Sequence of chain 1.G:
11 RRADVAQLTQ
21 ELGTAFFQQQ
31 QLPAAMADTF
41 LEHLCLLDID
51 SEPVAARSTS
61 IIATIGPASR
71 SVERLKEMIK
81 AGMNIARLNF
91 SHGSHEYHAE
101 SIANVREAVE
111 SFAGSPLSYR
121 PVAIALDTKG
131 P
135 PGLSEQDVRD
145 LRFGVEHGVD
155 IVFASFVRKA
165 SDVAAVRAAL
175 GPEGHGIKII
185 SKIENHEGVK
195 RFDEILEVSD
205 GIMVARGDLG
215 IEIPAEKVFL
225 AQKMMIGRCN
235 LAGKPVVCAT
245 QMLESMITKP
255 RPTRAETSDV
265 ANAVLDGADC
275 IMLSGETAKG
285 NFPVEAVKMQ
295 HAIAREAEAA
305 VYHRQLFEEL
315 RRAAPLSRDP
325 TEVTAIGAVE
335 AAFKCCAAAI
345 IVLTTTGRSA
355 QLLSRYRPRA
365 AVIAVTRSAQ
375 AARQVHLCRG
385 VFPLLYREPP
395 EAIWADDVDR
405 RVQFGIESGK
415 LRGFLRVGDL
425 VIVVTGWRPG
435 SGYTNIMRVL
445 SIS

Binding-site contacts:
Ligand atom O6 contacts residue THR348 of chain 1.G at 3.6 Å.
Ligand atom O6P contacts residue SER353 of chain 1.G at 3.5 Å (h-bond).
Ligand atom C5 contacts residue GLY434 of chain 1.G at 3.5 Å.
Ligand atom O4P contacts residue THR350 of chain 1.G at 2.7 Å (h-bond).
Ligand atom C6 contacts residue SER353 of chain 1.G at 3.6 Å.
Ligand atom O4 contacts residue THR438 of chain 1.G at 3.4 Å (h-bond).
Ligand atom O3P contacts residue ARG405 of chain 1.G at 2.9 Å (salt-bridge).
Ligand atom C3 contacts residue ARG432 of chain 1.G at 3.4 Å.
Ligand atom O4 contacts residue GLY436 of chain 1.G at 3.7 Å.
Ligand atom O6P contacts residue SER435 of chain 1.G at 3.3 Å (h-bond).
Ligand atom O4P contacts residue THR348 of chain 1.G at 3.5 Å (h-bond).
Ligand atom C6 contacts residue LEU347 of chain 1.G at 3.6 Å (hydrophobic).
Ligand atom P1 contacts residue ARG405 of chain 1.G at 3.7 Å.
Ligand atom P2 contacts residue SER353 of chain 1.G at 3.5 Å.
Ligand atom O6 contacts residue SER435 of chain 1.G at 3.7 Å.
Ligand atom O5P contacts residue THR348 of chain 1.G at 2.5 Å (h-bond).
Ligand atom O5P contacts residue SER353 of chain 1.G at 2.6 Å (h-bond).
Ligand atom C6 contacts residue THR438 of chain 1.G at 3.3 Å.
Ligand atom C4 contacts residue GLY434 of chain 1.G at 3.3 Å.
Ligand atom O6P contacts residue GLY436 of chain 1.G at 2.9 Å (h-bond).
Ligand atom C3 contacts residue GLY434 of chain 1.G at 3.5 Å.
Ligand atom O4 contacts residue TYR437 of chain 1.G at 2.9 Å (h-bond).
Ligand atom O1P contacts residue PRO433 of chain 1.G at 3.5 Å.
Ligand atom O6 contacts residue THR349 of chain 1.G at 3.3 Å (h-bond).
Ligand atom O2P contacts residue ARG405 of chain 1.G at 2.8 Å (salt-bridge).
Ligand atom O3 contacts residue ARG432 of chain 1.G at 2.8 Å (salt-bridge).
Ligand atom O3 contacts residue GLY430 of chain 1.G at 3.0 Å.
Ligand atom O1 contacts residue GLY434 of chain 1.G at 3.6 Å (h-bond).
Ligand atom P1 contacts residue GLY434 of chain 1.G at 3.8 Å.
Ligand atom O4P contacts residue SER435 of chain 1.G at 2.9 Å (h-bond).
Ligand atom O5 contacts residue LEU347 of chain 1.G at 3.8 Å.
Ligand atom C4 contacts residue THR438 of chain 1.G at 3.7 Å.
Ligand atom O2 contacts residue GLY430 of chain 1.G at 3.3 Å (h-bond).
Ligand atom P2 contacts residue THR348 of chain 1.G at 3.5 Å.
Ligand atom O4 contacts residue GLY434 of chain 1.G at 2.5 Å (h-bond).
Ligand atom O3P contacts residue TRP398 of chain 1.G at 2.7 Å (h-bond).
Ligand atom O2 contacts residue LEU347 of chain 1.G at 3.6 Å.
Ligand atom P2 contacts residue SER435 of chain 1.G at 3.6 Å.
Ligand atom O1P contacts residue GLY434 of chain 1.G at 2.7 Å (h-bond).
Ligand atom O4P contacts residue THR349 of chain 1.G at 3.2 Å (h-bond).

The protein below binds the small molecule below.
Small molecule (SMILES): O=P(O)(O)OC[C@H]1O[C@](O)(COP(=O)(O)O)[C@@H](O)[C@@H]1O